Binding-site contacts:
Ligand atom N2 contacts residue ASN179 of chain 1.A at 3.1 Å (h-bond).
Ligand atom C5 contacts residue ASN179 of chain 1.A at 3.6 Å.
Ligand atom C8 contacts residue PRO177 of chain 1.A at 4.1 Å (hydrophobic).
Ligand atom C3 contacts residue ASN179 of chain 1.A at 3.9 Å.
Ligand atom O7 contacts residue PRO177 of chain 1.A at 3.2 Å.
Ligand atom O3 contacts residue ASN229 of chain 1.A at 3.7 Å.
Ligand atom N2 contacts residue PRO177 of chain 1.A at 3.9 Å.
Ligand atom C2 contacts residue PRO177 of chain 1.A at 4.2 Å (hydrophobic).
Ligand atom C7 contacts residue PRO177 of chain 1.A at 3.5 Å (hydrophobic).
Ligand atom C7 contacts residue ASN179 of chain 1.A at 4.2 Å.
Ligand atom C4 contacts residue ASN179 of chain 1.A at 4.3 Å.
Ligand atom C1 contacts residue ASN179 of chain 1.A at 1.4 Å.
Ligand atom O7 contacts residue ASN229 of chain 1.A at 3.9 Å.
Ligand atom O5 contacts residue ASN179 of chain 1.A at 2.3 Å (h-bond).
Ligand atom C2 contacts residue ASN179 of chain 1.A at 2.6 Å.

This small molecule binds to this protein.
Small molecule (SMILES): CC(=O)N[C@@H]1[C@@H](O)[C@H](O)[C@@H](CO)O[C@H]1O

Sequence of chain 1.A:
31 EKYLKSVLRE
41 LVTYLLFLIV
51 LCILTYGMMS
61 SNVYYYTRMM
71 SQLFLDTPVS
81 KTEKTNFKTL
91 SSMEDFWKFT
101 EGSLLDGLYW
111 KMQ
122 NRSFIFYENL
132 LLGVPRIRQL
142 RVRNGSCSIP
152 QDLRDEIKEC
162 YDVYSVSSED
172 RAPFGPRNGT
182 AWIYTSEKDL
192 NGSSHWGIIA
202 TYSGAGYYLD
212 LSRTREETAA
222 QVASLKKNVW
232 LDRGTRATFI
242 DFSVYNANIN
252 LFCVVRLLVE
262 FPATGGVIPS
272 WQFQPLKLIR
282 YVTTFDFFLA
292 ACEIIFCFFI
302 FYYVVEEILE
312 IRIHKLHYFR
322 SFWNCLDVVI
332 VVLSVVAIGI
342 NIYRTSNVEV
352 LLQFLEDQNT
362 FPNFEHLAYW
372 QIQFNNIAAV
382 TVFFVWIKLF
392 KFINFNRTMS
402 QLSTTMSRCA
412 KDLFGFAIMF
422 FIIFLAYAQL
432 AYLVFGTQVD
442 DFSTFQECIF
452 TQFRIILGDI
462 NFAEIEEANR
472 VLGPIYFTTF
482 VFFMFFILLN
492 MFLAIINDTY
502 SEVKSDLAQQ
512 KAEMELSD